This small molecule binds to this protein.
Small molecule (SMILES): CC(=O)N[C@@H]1[C@@H](O)[C@H](O)[C@@H](CO)O[C@H]1O

Binding-site contacts:
Ligand atom O6 contacts residue ASN52 of chain 1.K at 4.4 Å.
Ligand atom O7 contacts residue ARG55 of chain 1.K at 4.2 Å.
Ligand atom C7 contacts residue ASN52 of chain 1.K at 4.1 Å.
Ligand atom C8 contacts residue ARG55 of chain 1.K at 3.3 Å.
Ligand atom C3 contacts residue ASN52 of chain 1.K at 3.8 Å.
Ligand atom C4 contacts residue ASN52 of chain 1.K at 4.1 Å.
Ligand atom C5 contacts residue ASN52 of chain 1.K at 3.6 Å.
Ligand atom N2 contacts residue ARG55 of chain 1.K at 3.5 Å.
Ligand atom O5 contacts residue ASN52 of chain 1.K at 2.3 Å (h-bond).
Ligand atom C1 contacts residue ASN52 of chain 1.K at 1.4 Å.
Ligand atom C2 contacts residue ASN52 of chain 1.K at 2.5 Å.
Ligand atom N2 contacts residue SER54 of chain 1.K at 3.7 Å.
Ligand atom C2 contacts residue SER54 of chain 1.K at 4.1 Å.
Ligand atom C7 contacts residue ARG55 of chain 1.K at 3.5 Å.
Ligand atom N2 contacts residue ASN52 of chain 1.K at 2.9 Å (h-bond).

Sequence of chain 1.K:
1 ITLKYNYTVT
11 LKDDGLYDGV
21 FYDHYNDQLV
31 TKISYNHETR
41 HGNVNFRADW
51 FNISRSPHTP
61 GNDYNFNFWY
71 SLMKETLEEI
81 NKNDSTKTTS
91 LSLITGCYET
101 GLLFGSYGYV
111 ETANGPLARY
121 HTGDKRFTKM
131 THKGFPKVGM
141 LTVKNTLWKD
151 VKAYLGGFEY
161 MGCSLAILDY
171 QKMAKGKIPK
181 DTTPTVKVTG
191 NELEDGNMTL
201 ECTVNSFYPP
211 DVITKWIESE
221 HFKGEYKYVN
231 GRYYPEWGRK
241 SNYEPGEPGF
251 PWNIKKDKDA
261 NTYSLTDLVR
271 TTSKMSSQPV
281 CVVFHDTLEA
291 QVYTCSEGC